A small-molecule ligand and the protein it binds are described below.
Small molecule (SMILES): CC(C)[C@H](NC(=O)C[C@@H](O)[C@H](COc1cc(F)cc(F)c1)NC(=O)c1cc(C(=O)N[C@H](C)c2ccccc2)cc(N(C)S(C)(=O)=O)c1)C(=O)Nc1cc(C(=O)O)cc(C(=O)O)c1

Binding-site contacts:
Ligand atom F40 contacts residue PHE129 of chain 1.C at 3.4 Å.
Ligand atom F40 contacts residue TYR92 of chain 1.C at 3.2 Å.
Ligand atom O42 contacts residue ASP249 of chain 1.C at 2.5 Å (salt-bridge).
Ligand atom O52 contacts residue TYR219 of chain 1.C at 2.7 Å (h-bond).
Ligand atom C1 contacts residue GLY34 of chain 1.C at 3.3 Å.
Ligand atom O25 contacts residue ASN254 of chain 1.C at 3.3 Å (h-bond).
Ligand atom N8 contacts residue GLY251 of chain 1.C at 3.2 Å (h-bond).
Ligand atom C49 contacts residue PRO91 of chain 1.C at 3.4 Å (hydrophobic).
Ligand atom C35 contacts residue PHE129 of chain 1.C at 3.5 Å (hydrophobic).
Ligand atom C31 contacts residue ASP53 of chain 1.C at 3.2 Å.
Ligand atom O26 contacts residue ASN254 of chain 1.C at 3.1 Å (h-bond).
Ligand atom O11 contacts residue THR253 of chain 1.C at 2.7 Å (h-bond).
Ligand atom C1 contacts residue GLY32 of chain 1.C at 3.3 Å.
Ligand atom C43 contacts residue GLY55 of chain 1.C at 3.2 Å.
Ligand atom O65 contacts residue ARG149 of chain 1.C at 3.4 Å (salt-bridge).
Ligand atom O19 contacts residue THR93 of chain 1.C at 3.3 Å.
Ligand atom F39 contacts residue PHE129 of chain 1.C at 3.3 Å.
Ligand atom O26 contacts residue THR252 of chain 1.C at 3.2 Å.
Ligand atom O45 contacts residue THR93 of chain 1.C at 2.9 Å (h-bond).
Ligand atom C4 contacts residue SER250 of chain 1.C at 3.4 Å.
Ligand atom O25 contacts residue SER346 of chain 1.C at 3.1 Å (h-bond).
Ligand atom C17 contacts residue GLY251 of chain 1.C at 3.0 Å.
Ligand atom O26 contacts residue THR253 of chain 1.C at 3.4 Å (h-bond).
Ligand atom N29 contacts residue GLY251 of chain 1.C at 3.2 Å (h-bond).
Ligand atom O25 contacts residue ARG256 of chain 1.C at 3.4 Å.
Ligand atom C36 contacts residue PHE129 of chain 1.C at 3.4 Å (hydrophobic).
Ligand atom O61 contacts residue THR93 of chain 1.C at 3.2 Å (h-bond).
Ligand atom F40 contacts residue GLY95 of chain 1.C at 3.0 Å.
Ligand atom O52 contacts residue IPA1 of chain 1.I at 3.3 Å.
Ligand atom C1 contacts residue THR253 of chain 1.C at 3.2 Å.
Ligand atom N53 contacts residue PRO91 of chain 1.C at 3.0 Å (h-bond).
Ligand atom O19 contacts residue GLN94 of chain 1.C at 3.4 Å (h-bond).
Ligand atom C16 contacts residue THR252 of chain 1.C at 3.4 Å.
Ligand atom N46 contacts residue GLY55 of chain 1.C at 3.0 Å (h-bond).
Ligand atom C10 contacts residue THR253 of chain 1.C at 3.2 Å.
Ligand atom O45 contacts residue TYR92 of chain 1.C at 3.2 Å.
Ligand atom C50 contacts residue GLY55 of chain 1.C at 3.3 Å.
Ligand atom F39 contacts residue ILE131 of chain 1.C at 3.0 Å.
Ligand atom C41 contacts residue ASP53 of chain 1.C at 3.4 Å.
Ligand atom O42 contacts residue ASP53 of chain 1.C at 2.6 Å (salt-bridge).

Sequence of chain 1.C:
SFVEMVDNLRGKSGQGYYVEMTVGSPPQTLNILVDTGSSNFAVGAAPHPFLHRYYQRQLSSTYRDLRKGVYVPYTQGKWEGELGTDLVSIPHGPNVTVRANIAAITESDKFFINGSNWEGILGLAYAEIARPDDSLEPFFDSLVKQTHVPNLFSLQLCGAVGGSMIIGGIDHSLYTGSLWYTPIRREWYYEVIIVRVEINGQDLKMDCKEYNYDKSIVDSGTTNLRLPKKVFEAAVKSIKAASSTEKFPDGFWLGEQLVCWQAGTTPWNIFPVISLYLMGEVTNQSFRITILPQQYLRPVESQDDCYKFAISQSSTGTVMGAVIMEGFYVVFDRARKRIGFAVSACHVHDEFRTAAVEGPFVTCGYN